A small-molecule ligand and the protein it binds are described below.
Small molecule (SMILES): O=c1ccn([C@@H]2O[C@H](CO)[C@H]3O[V](=O)(O)(O)O[C@H]32)c(=O)[nH]1

Sequence of chain 6.A:
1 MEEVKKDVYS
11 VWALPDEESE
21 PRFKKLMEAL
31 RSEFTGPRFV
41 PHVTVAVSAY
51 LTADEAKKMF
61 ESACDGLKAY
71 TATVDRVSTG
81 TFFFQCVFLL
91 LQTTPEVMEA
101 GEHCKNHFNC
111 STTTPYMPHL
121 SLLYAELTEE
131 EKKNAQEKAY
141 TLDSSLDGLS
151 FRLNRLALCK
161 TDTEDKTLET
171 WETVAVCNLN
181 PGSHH

Sequence of chain 1.A:
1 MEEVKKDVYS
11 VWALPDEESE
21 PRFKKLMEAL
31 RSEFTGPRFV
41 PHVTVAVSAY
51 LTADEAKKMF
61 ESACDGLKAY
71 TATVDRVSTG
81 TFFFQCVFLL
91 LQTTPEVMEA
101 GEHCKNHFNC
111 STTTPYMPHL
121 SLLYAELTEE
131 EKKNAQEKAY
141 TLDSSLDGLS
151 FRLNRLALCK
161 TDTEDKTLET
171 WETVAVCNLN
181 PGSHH

Binding-site contacts:
Ligand atom O5' contacts residue THR161 of chain 6.A at 3.5 Å.
Ligand atom O4 contacts residue THR163 of chain 6.A at 4.1 Å.
Ligand atom V contacts residue HIS119 of chain 6.A at 4.1 Å.
Ligand atom O2V contacts residue TYR124 of chain 6.A at 3.9 Å.
Ligand atom N3 contacts residue TYR50 of chain 1.A at 4.2 Å.
Ligand atom C3' contacts residue TRP171 of chain 6.A at 3.6 Å (hydrophobic).
Ligand atom O3V contacts residue PHE84 of chain 6.A at 4.3 Å.
Ligand atom C2' contacts residue PHE84 of chain 6.A at 4.3 Å (hydrophobic).
Ligand atom V contacts residue THR44 of chain 6.A at 3.7 Å.
Ligand atom C5' contacts residue THR161 of chain 6.A at 4.0 Å.
Ligand atom O3' contacts residue TRP171 of chain 6.A at 4.2 Å.
Ligand atom C5' contacts residue THR163 of chain 6.A at 3.9 Å.
Ligand atom N3 contacts residue THR163 of chain 6.A at 2.8 Å (h-bond).
Ligand atom C5' contacts residue SER10 of chain 6.A at 3.9 Å.
Ligand atom O1V contacts residue HIS119 of chain 6.A at 3.3 Å (h-bond).
Ligand atom O3' contacts residue THR44 of chain 6.A at 3.2 Å (h-bond).
Ligand atom O2 contacts residue THR163 of chain 6.A at 3.1 Å (h-bond).
Ligand atom O5' contacts residue TRP12 of chain 6.A at 3.2 Å (h-bond).
Ligand atom O3V contacts residue TYR124 of chain 6.A at 3.1 Å (h-bond).
Ligand atom O3' contacts residue TYR124 of chain 6.A at 4.3 Å.
Ligand atom O5' contacts residue SER10 of chain 6.A at 2.6 Å (h-bond).
Ligand atom O2 contacts residue PHE84 of chain 6.A at 3.0 Å.
Ligand atom O4 contacts residue TYR50 of chain 1.A at 3.4 Å (h-bond).
Ligand atom C4 contacts residue TYR50 of chain 1.A at 4.3 Å (hydrophobic).
Ligand atom O3V contacts residue SER121 of chain 6.A at 3.0 Å (h-bond).
Ligand atom O3' contacts residue HIS42 of chain 6.A at 3.7 Å.
Ligand atom O2V contacts residue HIS42 of chain 6.A at 2.6 Å (h-bond).
Ligand atom N3 contacts residue PHE84 of chain 6.A at 4.0 Å.
Ligand atom O1V contacts residue THR44 of chain 6.A at 3.5 Å (h-bond).
Ligand atom O2 contacts residue TRP171 of chain 6.A at 4.0 Å.
Ligand atom V contacts residue TYR124 of chain 6.A at 4.0 Å.
Ligand atom O3V contacts residue HIS119 of chain 6.A at 3.9 Å.
Ligand atom V contacts residue HIS42 of chain 6.A at 4.0 Å.
Ligand atom C4' contacts residue THR44 of chain 6.A at 4.1 Å.
Ligand atom C4 contacts residue THR163 of chain 6.A at 3.9 Å.
Ligand atom O2V contacts residue THR44 of chain 6.A at 3.1 Å (h-bond).
Ligand atom C2 contacts residue PHE84 of chain 6.A at 3.9 Å (hydrophobic).
Ligand atom O3V contacts residue HIS42 of chain 6.A at 4.2 Å.
Ligand atom O5' contacts residue THR44 of chain 6.A at 4.2 Å.
Ligand atom C2 contacts residue THR163 of chain 6.A at 3.3 Å.